Binding-site contacts:
Ligand atom O3 contacts residue LYS118 of chain 1.A at 3.1 Å (salt-bridge).
Ligand atom C1 contacts residue GLU120 of chain 1.A at 4.0 Å.
Ligand atom C1 contacts residue HIS113 of chain 1.A at 4.0 Å.
Ligand atom O4 contacts residue LYS100 of chain 1.A at 3.5 Å (salt-bridge).
Ligand atom O2 contacts residue GLU211 of chain 1.A at 3.4 Å (salt-bridge).
Ligand atom O4 contacts residue LYS118 of chain 1.A at 3.2 Å (salt-bridge).
Ligand atom C3 contacts residue GLU211 of chain 1.A at 3.5 Å.
Ligand atom O1 contacts residue HIS113 of chain 1.A at 3.6 Å (h-bond).
Ligand atom C3 contacts residue LYS118 of chain 1.A at 3.8 Å.
Ligand atom O3 contacts residue GLU211 of chain 1.A at 2.7 Å (salt-bridge).
Ligand atom O6 contacts residue PHE241 of chain 1.A at 3.3 Å.
Ligand atom O2 contacts residue LYS118 of chain 1.A at 2.6 Å (salt-bridge).
Ligand atom O1 contacts residue HIS195 of chain 1.A at 3.3 Å (h-bond).
Ligand atom O2 contacts residue HIS115 of chain 1.A at 3.1 Å (h-bond).
Ligand atom C2 contacts residue GLU211 of chain 1.A at 3.6 Å.
Ligand atom C5 contacts residue GLU218 of chain 1.A at 3.9 Å.
Ligand atom O4 contacts residue GLU218 of chain 1.A at 2.5 Å (salt-bridge).
Ligand atom C2 contacts residue HIS113 of chain 1.A at 3.9 Å.
Ligand atom C1 contacts residue MN1 of chain 1.C at 3.2 Å.
Ligand atom C4 contacts residue GLU218 of chain 1.A at 3.4 Å.
Ligand atom O1 contacts residue TYR122 of chain 1.A at 3.9 Å.
Ligand atom C1 contacts residue GLU211 of chain 1.A at 3.6 Å.
Ligand atom C6 contacts residue PHE49 of chain 1.A at 3.8 Å (hydrophobic).
Ligand atom O5 contacts residue HIS113 of chain 1.A at 3.2 Å (h-bond).
Ligand atom O1 contacts residue GLU120 of chain 1.A at 2.8 Å (salt-bridge).
Ligand atom C3 contacts residue ILE72 of chain 1.A at 4.0 Å (hydrophobic).
Ligand atom C4 contacts residue ILE72 of chain 1.A at 3.8 Å (hydrophobic).
Ligand atom O2 contacts residue HIS113 of chain 1.A at 3.9 Å.
Ligand atom O1 contacts residue GLU211 of chain 1.A at 3.7 Å.
Ligand atom C2 contacts residue LYS118 of chain 1.A at 3.7 Å.
Ligand atom O2 contacts residue MN1 of chain 1.C at 2.3 Å.
Ligand atom O6 contacts residue ARG250 of chain 1.A at 2.9 Å (salt-bridge).
Ligand atom C2 contacts residue MN1 of chain 1.C at 3.1 Å.
Ligand atom O2 contacts residue GLU120 of chain 1.A at 2.9 Å (salt-bridge).
Ligand atom O1 contacts residue MN1 of chain 1.C at 2.4 Å.
Ligand atom O6 contacts residue PHE49 of chain 1.A at 3.6 Å.
Ligand atom O3 contacts residue LYS100 of chain 1.A at 3.4 Å.
Ligand atom C1 contacts residue CYS110 of chain 1.A at 3.5 Å (hydrophobic).
Ligand atom O6 contacts residue ASN239 of chain 1.A at 3.9 Å.
Ligand atom O5 contacts residue MN1 of chain 1.C at 3.2 Å.

The small molecule below binds the protein below.
Small molecule (SMILES): OC[C@@H]1O[C@](O)(CO)[C@@H](O)[C@H]1O

Sequence of chain 1.A:
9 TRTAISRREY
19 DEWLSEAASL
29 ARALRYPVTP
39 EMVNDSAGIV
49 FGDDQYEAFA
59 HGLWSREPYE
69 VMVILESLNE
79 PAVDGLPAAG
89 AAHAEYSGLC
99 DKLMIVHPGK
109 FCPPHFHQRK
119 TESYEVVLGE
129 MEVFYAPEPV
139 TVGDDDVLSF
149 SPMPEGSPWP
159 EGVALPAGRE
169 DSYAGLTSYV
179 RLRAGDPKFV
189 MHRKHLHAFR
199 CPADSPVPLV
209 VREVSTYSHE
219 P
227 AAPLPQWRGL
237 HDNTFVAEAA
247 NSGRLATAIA